This small molecule binds to this protein.
Small molecule (SMILES): CC(=O)N[C@@H]1[C@@H](O)[C@H](O)[C@@H](CO)O[C@H]1O

Sequence of chain 1.A:
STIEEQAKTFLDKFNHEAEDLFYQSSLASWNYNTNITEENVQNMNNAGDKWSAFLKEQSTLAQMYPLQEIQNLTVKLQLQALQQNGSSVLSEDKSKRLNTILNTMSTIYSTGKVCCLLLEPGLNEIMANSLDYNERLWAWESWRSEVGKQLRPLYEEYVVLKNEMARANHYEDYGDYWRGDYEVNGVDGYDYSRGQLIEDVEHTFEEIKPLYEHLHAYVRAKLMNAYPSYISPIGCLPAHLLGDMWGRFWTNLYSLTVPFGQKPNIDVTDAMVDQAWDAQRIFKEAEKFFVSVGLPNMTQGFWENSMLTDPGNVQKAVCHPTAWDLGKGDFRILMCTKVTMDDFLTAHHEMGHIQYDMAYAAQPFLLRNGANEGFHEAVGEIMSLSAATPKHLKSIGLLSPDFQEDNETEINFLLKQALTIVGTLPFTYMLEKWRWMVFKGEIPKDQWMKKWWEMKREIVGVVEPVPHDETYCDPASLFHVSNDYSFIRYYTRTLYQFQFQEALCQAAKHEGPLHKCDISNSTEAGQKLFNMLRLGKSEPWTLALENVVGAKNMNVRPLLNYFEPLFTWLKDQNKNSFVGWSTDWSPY

Binding-site contacts:
Ligand atom C5 contacts residue ASN105 of chain 1.A at 3.7 Å.
Ligand atom C4 contacts residue ASN105 of chain 1.A at 4.2 Å.
Ligand atom N2 contacts residue GLN83 of chain 1.A at 4.3 Å.
Ligand atom C8 contacts residue GLN103 of chain 1.A at 3.8 Å.
Ligand atom N2 contacts residue GLN103 of chain 1.A at 4.3 Å.
Ligand atom C1 contacts residue ASN105 of chain 1.A at 1.4 Å.
Ligand atom C3 contacts residue ASN105 of chain 1.A at 3.8 Å.
Ligand atom N2 contacts residue ASN105 of chain 1.A at 2.9 Å (h-bond).
Ligand atom C8 contacts residue ASN105 of chain 1.A at 4.5 Å.
Ligand atom C2 contacts residue ASN105 of chain 1.A at 2.5 Å.
Ligand atom O7 contacts residue HIS197 of chain 1.A at 4.4 Å.
Ligand atom C7 contacts residue ASN105 of chain 1.A at 3.8 Å.
Ligand atom O7 contacts residue ASN105 of chain 1.A at 4.3 Å.
Ligand atom O5 contacts residue ASN105 of chain 1.A at 2.4 Å (h-bond).